Sequence of chain 1.A:
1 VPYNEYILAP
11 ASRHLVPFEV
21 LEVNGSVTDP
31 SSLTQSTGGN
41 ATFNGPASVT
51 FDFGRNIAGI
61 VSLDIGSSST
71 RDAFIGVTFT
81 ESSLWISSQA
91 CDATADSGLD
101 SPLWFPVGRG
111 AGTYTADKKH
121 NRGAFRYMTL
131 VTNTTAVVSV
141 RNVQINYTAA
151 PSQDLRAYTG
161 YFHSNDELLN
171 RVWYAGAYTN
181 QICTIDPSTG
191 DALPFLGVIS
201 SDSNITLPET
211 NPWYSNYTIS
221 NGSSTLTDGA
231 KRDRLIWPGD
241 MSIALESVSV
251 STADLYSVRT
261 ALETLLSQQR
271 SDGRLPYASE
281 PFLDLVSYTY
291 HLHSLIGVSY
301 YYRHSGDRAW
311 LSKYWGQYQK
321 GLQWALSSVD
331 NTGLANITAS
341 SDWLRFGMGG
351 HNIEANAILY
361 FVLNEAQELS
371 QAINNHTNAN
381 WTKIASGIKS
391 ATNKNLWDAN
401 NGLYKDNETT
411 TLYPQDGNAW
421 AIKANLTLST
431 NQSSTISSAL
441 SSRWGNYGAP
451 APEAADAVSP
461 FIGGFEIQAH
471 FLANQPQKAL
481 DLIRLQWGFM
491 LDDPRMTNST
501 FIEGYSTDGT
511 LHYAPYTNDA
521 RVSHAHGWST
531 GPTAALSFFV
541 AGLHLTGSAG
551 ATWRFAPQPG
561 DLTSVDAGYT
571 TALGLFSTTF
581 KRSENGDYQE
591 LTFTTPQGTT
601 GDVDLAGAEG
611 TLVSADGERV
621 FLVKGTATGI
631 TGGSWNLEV

Binding-site contacts:
Ligand atom C5 contacts residue LYS119 of chain 1.A at 4.2 Å.
Ligand atom C1 contacts residue TYR214 of chain 1.A at 3.6 Å (hydrophobic).
Ligand atom C4 contacts residue ASN216 of chain 1.A at 4.2 Å.
Ligand atom O6 contacts residue TYR214 of chain 1.A at 3.6 Å.
Ligand atom O5 contacts residue TYR214 of chain 1.A at 3.7 Å.
Ligand atom C2 contacts residue ASN216 of chain 1.A at 2.5 Å.
Ligand atom C5 contacts residue TYR214 of chain 1.A at 4.0 Å (hydrophobic).
Ligand atom C5 contacts residue ASN216 of chain 1.A at 3.6 Å.
Ligand atom O5 contacts residue ASN216 of chain 1.A at 2.4 Å (h-bond).
Ligand atom N2 contacts residue ASN216 of chain 1.A at 2.7 Å (h-bond).
Ligand atom O6 contacts residue LYS119 of chain 1.A at 3.7 Å.
Ligand atom C3 contacts residue ASN216 of chain 1.A at 3.7 Å.
Ligand atom C6 contacts residue LYS119 of chain 1.A at 3.7 Å.
Ligand atom C8 contacts residue ASN216 of chain 1.A at 4.3 Å.
Ligand atom C7 contacts residue ASN216 of chain 1.A at 3.3 Å.
Ligand atom O7 contacts residue ASN216 of chain 1.A at 3.2 Å (h-bond).
Ligand atom C1 contacts residue ASN216 of chain 1.A at 1.4 Å.
Ligand atom O5 contacts residue LYS119 of chain 1.A at 3.4 Å.

This protein binds this small molecule.
Small molecule (SMILES): CC(=O)N[C@@H]1[C@@H](O)[C@H](O)[C@@H](CO)O[C@H]1O